This protein binds this small molecule.
Small molecule (SMILES): Nc1ncnc2c1ncn2[C@@H]1O[C@H](COP(=O)(O)OP(=O)(O)OP(O)(O)=S)[C@@H](O)[C@H]1O

Sequence of chain 1.B:
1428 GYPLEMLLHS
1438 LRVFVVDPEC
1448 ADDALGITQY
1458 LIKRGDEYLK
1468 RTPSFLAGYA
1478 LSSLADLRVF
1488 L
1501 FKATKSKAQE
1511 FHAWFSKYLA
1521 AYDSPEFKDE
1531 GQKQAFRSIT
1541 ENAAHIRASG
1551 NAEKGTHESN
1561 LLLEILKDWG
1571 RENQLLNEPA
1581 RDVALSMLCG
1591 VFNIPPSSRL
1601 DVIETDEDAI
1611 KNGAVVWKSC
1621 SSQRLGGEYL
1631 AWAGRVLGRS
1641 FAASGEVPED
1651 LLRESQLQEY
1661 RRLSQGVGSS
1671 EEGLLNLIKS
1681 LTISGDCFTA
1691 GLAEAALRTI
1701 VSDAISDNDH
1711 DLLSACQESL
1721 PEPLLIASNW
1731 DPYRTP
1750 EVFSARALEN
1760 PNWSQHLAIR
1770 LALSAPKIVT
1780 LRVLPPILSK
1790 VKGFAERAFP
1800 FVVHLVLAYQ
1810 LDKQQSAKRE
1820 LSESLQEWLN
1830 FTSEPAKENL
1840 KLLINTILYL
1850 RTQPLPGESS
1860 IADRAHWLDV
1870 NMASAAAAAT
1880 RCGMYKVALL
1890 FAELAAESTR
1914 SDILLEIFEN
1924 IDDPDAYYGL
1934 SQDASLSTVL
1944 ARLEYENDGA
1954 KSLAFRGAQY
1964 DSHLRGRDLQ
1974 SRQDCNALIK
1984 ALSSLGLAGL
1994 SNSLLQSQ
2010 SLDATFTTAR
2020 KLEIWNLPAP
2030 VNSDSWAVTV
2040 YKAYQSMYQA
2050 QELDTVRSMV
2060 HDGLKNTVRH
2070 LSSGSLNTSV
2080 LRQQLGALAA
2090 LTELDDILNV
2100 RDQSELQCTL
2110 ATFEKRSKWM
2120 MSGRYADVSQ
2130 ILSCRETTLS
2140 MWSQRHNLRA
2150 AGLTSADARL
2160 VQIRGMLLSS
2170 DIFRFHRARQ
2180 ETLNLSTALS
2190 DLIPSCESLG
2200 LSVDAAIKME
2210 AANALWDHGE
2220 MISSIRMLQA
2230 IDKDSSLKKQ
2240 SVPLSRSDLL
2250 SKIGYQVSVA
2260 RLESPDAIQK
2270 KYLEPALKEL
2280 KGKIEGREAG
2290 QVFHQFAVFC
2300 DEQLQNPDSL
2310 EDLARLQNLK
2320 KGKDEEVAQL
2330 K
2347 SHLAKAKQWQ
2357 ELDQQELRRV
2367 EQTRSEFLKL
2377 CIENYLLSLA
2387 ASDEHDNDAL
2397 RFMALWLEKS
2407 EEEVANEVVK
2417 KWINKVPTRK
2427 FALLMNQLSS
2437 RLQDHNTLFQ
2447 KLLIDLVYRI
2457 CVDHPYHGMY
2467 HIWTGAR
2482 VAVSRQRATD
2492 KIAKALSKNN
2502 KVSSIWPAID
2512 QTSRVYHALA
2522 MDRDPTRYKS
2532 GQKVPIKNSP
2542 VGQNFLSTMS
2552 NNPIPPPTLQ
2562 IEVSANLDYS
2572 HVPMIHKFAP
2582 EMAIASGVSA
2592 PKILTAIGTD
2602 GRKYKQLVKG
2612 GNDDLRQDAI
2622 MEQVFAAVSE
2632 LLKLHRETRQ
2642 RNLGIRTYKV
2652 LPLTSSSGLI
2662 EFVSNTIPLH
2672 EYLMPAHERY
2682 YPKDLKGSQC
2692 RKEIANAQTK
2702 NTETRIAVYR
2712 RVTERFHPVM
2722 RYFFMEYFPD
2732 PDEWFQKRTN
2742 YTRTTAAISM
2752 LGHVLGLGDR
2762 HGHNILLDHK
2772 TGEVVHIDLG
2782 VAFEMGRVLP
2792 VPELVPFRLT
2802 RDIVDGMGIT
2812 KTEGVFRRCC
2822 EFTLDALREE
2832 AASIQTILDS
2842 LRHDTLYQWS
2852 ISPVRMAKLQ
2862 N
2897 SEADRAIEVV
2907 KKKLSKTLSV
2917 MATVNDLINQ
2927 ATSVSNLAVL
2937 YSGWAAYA

Binding-site contacts:
Ligand atom C2 contacts residue LEU2767 of chain 1.B at 3.8 Å (hydrophobic).
Ligand atom O1B contacts residue MG1 of chain 1.F at 3.0 Å.
Ligand atom N6 contacts residue LEU2608 of chain 1.B at 3.7 Å.
Ligand atom C6 contacts residue GLU2662 of chain 1.B at 3.8 Å.
Ligand atom N1 contacts residue GLU2662 of chain 1.B at 3.9 Å.
Ligand atom N7 contacts residue LEU2608 of chain 1.B at 3.9 Å.
Ligand atom N9 contacts residue ILE2778 of chain 1.B at 4.1 Å.
Ligand atom O2' contacts residue HIS2764 of chain 1.B at 2.8 Å (h-bond).
Ligand atom O3A contacts residue MG1 of chain 1.F at 3.6 Å.
Ligand atom N6 contacts residue GLU2662 of chain 1.B at 2.8 Å (salt-bridge).
Ligand atom N1 contacts residue VAL2664 of chain 1.B at 3.1 Å (h-bond).
Ligand atom C4 contacts residue PHE2663 of chain 1.B at 4.0 Å (hydrophobic).
Ligand atom C6 contacts residue LEU2608 of chain 1.B at 3.7 Å (hydrophobic).
Ligand atom N1 contacts residue PHE2663 of chain 1.B at 3.6 Å.
Ligand atom N6 contacts residue ILE2661 of chain 1.B at 3.7 Å.
Ligand atom O1B contacts residue HIS2764 of chain 1.B at 3.5 Å.
Ligand atom N6 contacts residue TYR2649 of chain 1.B at 4.0 Å.
Ligand atom C6 contacts residue PHE2663 of chain 1.B at 4.1 Å (hydrophobic).
Ligand atom S1G contacts residue HIS2762 of chain 1.B at 3.7 Å.
Ligand atom O2A contacts residue LYS2610 of chain 1.B at 3.5 Å (salt-bridge).
Ligand atom S1G contacts residue HIS2764 of chain 1.B at 3.9 Å.
Ligand atom N6 contacts residue PHE2663 of chain 1.B at 4.1 Å.
Ligand atom N7 contacts residue ILE2778 of chain 1.B at 3.4 Å.
Ligand atom N3 contacts residue PHE2663 of chain 1.B at 3.6 Å.
Ligand atom C2 contacts residue VAL2664 of chain 1.B at 3.7 Å (hydrophobic).
Ligand atom O2' contacts residue PRO2669 of chain 1.B at 3.5 Å.
Ligand atom O2G contacts residue MG1 of chain 1.F at 4.0 Å.
Ligand atom O3' contacts residue PRO2669 of chain 1.B at 3.6 Å.
Ligand atom C2' contacts residue HIS2764 of chain 1.B at 3.6 Å.
Ligand atom C2 contacts residue PHE2663 of chain 1.B at 3.7 Å (hydrophobic).
Ligand atom O1A contacts residue PRO2592 of chain 1.B at 4.0 Å.
Ligand atom PB contacts residue MG1 of chain 1.F at 3.9 Å.
Ligand atom N3 contacts residue LEU2767 of chain 1.B at 4.0 Å.
Ligand atom C5 contacts residue ILE2778 of chain 1.B at 3.6 Å (hydrophobic).
Ligand atom C5 contacts residue LEU2608 of chain 1.B at 3.8 Å (hydrophobic).
Ligand atom C4 contacts residue ILE2778 of chain 1.B at 4.1 Å (hydrophobic).
Ligand atom C8 contacts residue ILE2778 of chain 1.B at 3.7 Å (hydrophobic).
Ligand atom N1 contacts residue LEU2767 of chain 1.B at 4.0 Å.
Ligand atom O2' contacts residue LEU2767 of chain 1.B at 4.1 Å.
Ligand atom O3' contacts residue HIS2764 of chain 1.B at 4.0 Å.